Binding-site contacts:
Ligand atom C1 contacts residue GLU48 of chain 1.A at 3.3 Å.
Ligand atom C12 contacts residue SER110 of chain 1.A at 3.6 Å.
Ligand atom C8 contacts residue TYR59 of chain 1.A at 3.5 Å (hydrophobic).
Ligand atom O3 contacts residue TYR104 of chain 1.A at 3.9 Å.
Ligand atom N3 contacts residue ILE112 of chain 1.A at 4.0 Å.
Ligand atom C5 contacts residue PRO49 of chain 1.A at 3.1 Å (hydrophobic).
Ligand atom C6 contacts residue PHE50 of chain 1.A at 4.0 Å (hydrophobic).
Ligand atom O2 contacts residue ILE112 of chain 1.A at 3.8 Å.
Ligand atom C4 contacts residue PRO49 of chain 1.A at 3.8 Å (hydrophobic).
Ligand atom C9 contacts residue ILE112 of chain 1.A at 3.6 Å (hydrophobic).
Ligand atom C4 contacts residue VAL54 of chain 1.A at 4.0 Å (hydrophobic).
Ligand atom N1 contacts residue PRO49 of chain 1.A at 2.8 Å (h-bond).
Ligand atom N2 contacts residue PRO49 of chain 1.A at 3.8 Å.
Ligand atom C12 contacts residue THR105 of chain 1.A at 3.7 Å.
Ligand atom C1 contacts residue PRO49 of chain 1.A at 3.3 Å (hydrophobic).
Ligand atom C3 contacts residue PRO53 of chain 1.A at 4.1 Å (hydrophobic).
Ligand atom O1 contacts residue TYR59 of chain 1.A at 3.5 Å.
Ligand atom C2 contacts residue PRO49 of chain 1.A at 3.6 Å (hydrophobic).
Ligand atom C11 contacts residue SER101 of chain 1.A at 3.8 Å.
Ligand atom C5 contacts residue VAL54 of chain 1.A at 4.0 Å (hydrophobic).
Ligand atom O1 contacts residue VAL54 of chain 1.A at 3.9 Å.
Ligand atom C3 contacts residue GLN52 of chain 1.A at 4.1 Å.
Ligand atom C11 contacts residue THR105 of chain 1.A at 4.0 Å.
Ligand atom C1 contacts residue GLN52 of chain 1.A at 3.8 Å.
Ligand atom C1 contacts residue ARG51 of chain 1.A at 4.1 Å.
Ligand atom C6 contacts residue PRO49 of chain 1.A at 4.1 Å (hydrophobic).
Ligand atom O1 contacts residue GLU58 of chain 1.A at 4.1 Å.
Ligand atom C3 contacts residue PRO49 of chain 1.A at 3.5 Å (hydrophobic).
Ligand atom C7 contacts residue VAL54 of chain 1.A at 3.9 Å (hydrophobic).
Ligand atom O1 contacts residue ASP55 of chain 1.A at 4.1 Å.
Ligand atom C11 contacts residue ILE112 of chain 1.A at 3.9 Å (hydrophobic).
Ligand atom C6 contacts residue VAL54 of chain 1.A at 3.5 Å (hydrophobic).
Ligand atom C10 contacts residue TYR104 of chain 1.A at 4.0 Å (hydrophobic).
Ligand atom O2 contacts residue PHE50 of chain 1.A at 3.8 Å.
Ligand atom O2 contacts residue SER101 of chain 1.A at 3.0 Å (h-bond).
Ligand atom C5 contacts residue ILE112 of chain 1.A at 4.1 Å (hydrophobic).
Ligand atom C9 contacts residue SER101 of chain 1.A at 4.0 Å.
Ligand atom C10 contacts residue ILE112 of chain 1.A at 3.5 Å (hydrophobic).
Ligand atom N2 contacts residue VAL54 of chain 1.A at 3.8 Å.
Ligand atom O3 contacts residue ILE112 of chain 1.A at 3.8 Å.

The protein below binds the small molecule below.
Small molecule (SMILES): CCCNC(=O)N1CCN(C(=O)c2ccco2)CC1

Sequence of chain 1.A:
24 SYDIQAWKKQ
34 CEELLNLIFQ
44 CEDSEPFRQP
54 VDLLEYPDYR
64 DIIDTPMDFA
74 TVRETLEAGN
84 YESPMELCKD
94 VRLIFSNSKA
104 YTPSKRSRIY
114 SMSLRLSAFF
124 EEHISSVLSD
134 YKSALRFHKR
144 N